A protein and the small-molecule ligand that binds it are described below.
Small molecule (SMILES): CC(=O)N[C@H]1[C@H](O[C@H]2[C@H](O)[C@@H](NC(C)=O)CO[C@@H]2CO)O[C@H](CO)[C@@H](O)[C@@H]1O

Binding-site contacts:
Ligand atom O7 contacts residue ASN1118 of chain 1.A at 4.5 Å.
Ligand atom N2 contacts residue ASN1118 of chain 1.A at 2.9 Å (h-bond).
Ligand atom C3 contacts residue ASN1118 of chain 1.A at 3.8 Å.
Ligand atom C7 contacts residue ASN1118 of chain 1.A at 3.9 Å.
Ligand atom C5 contacts residue ASN1118 of chain 1.A at 3.7 Å.
Ligand atom C8 contacts residue ASN1118 of chain 1.A at 4.4 Å.
Ligand atom C2 contacts residue ASN1118 of chain 1.A at 2.5 Å.
Ligand atom C1 contacts residue ASN1118 of chain 1.A at 1.4 Å.
Ligand atom O5 contacts residue ASN1118 of chain 1.A at 2.4 Å (h-bond).
Ligand atom C8 contacts residue ILE1116 of chain 1.A at 4.5 Å (hydrophobic).
Ligand atom C4 contacts residue ASN1118 of chain 1.A at 4.2 Å.

Sequence of chain 1.A:
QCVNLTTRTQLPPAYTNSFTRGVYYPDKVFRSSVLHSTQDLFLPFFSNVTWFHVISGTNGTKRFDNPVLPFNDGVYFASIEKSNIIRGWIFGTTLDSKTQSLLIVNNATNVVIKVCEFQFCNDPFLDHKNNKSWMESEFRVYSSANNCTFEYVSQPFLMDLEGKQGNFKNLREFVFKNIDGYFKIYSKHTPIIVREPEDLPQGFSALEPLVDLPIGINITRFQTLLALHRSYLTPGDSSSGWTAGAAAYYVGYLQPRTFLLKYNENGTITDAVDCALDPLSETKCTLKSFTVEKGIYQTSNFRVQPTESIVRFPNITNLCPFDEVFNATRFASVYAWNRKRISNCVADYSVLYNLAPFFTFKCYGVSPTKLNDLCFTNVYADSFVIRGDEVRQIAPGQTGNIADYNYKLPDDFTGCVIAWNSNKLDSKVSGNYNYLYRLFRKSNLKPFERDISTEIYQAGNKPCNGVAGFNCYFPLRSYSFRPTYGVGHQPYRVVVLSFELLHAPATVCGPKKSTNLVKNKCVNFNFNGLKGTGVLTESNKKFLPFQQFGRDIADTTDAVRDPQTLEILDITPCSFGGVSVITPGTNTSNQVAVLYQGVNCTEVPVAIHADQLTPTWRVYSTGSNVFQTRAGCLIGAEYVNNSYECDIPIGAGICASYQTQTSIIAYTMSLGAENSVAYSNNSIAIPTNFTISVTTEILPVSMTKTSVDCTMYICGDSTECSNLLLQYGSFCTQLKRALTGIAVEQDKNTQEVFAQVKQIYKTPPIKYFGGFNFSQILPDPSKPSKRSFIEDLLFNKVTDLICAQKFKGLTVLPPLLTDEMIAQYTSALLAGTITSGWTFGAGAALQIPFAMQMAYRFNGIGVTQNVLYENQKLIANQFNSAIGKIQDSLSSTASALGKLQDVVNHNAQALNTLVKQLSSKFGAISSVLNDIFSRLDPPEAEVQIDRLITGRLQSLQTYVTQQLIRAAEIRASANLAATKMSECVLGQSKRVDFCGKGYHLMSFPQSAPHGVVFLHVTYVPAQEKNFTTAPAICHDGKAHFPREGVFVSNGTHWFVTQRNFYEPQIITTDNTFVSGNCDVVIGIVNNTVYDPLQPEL